Sequence of chain 1.C:
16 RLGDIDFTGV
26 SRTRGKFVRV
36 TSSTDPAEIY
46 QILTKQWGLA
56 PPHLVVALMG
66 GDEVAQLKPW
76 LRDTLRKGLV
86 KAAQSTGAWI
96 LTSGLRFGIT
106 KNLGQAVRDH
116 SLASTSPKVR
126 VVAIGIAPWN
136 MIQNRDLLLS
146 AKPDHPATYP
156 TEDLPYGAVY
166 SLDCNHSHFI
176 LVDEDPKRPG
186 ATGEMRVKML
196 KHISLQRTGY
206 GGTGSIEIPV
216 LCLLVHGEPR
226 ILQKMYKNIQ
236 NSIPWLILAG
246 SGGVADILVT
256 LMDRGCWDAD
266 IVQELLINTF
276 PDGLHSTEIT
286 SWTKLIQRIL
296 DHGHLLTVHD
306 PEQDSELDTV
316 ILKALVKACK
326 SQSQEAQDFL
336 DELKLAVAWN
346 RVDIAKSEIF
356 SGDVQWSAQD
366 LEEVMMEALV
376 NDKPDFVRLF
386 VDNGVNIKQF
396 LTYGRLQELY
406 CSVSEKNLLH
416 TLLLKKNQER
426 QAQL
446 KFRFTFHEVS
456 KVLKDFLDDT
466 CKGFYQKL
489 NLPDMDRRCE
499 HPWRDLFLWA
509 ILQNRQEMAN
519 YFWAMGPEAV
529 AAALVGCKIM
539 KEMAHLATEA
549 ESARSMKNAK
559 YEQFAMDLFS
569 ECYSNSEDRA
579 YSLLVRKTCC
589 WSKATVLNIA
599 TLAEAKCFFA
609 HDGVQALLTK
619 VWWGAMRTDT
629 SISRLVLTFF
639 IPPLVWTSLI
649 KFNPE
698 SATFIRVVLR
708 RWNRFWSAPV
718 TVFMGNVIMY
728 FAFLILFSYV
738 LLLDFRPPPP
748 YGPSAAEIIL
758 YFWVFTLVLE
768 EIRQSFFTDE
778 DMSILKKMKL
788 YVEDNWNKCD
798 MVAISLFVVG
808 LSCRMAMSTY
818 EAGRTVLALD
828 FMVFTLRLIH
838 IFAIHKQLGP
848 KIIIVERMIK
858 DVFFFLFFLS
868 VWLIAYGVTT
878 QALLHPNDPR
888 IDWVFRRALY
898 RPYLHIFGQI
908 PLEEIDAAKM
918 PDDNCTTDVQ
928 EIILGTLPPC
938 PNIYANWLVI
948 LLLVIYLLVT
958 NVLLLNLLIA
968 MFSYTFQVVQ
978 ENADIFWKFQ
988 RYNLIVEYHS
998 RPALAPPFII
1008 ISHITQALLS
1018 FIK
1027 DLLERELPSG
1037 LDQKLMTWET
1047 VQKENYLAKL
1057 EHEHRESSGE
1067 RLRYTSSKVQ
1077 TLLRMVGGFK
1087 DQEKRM

Binding-site contacts:
Ligand atom O8 contacts residue ALA914 of chain 1.C at 3.7 Å.
Ligand atom C26 contacts residue LEU948 of chain 1.C at 3.5 Å (hydrophobic).
Ligand atom O10 contacts residue ALA915 of chain 1.C at 2.7 Å (h-bond).
Ligand atom C3 contacts residue VAL951 of chain 1.C at 4.0 Å (hydrophobic).
Ligand atom C16 contacts residue TRP944 of chain 1.C at 3.3 Å (hydrophobic).
Ligand atom O5 contacts residue ILE940 of chain 1.C at 4.1 Å.
Ligand atom O5 contacts residue ALA914 of chain 1.C at 4.0 Å.
Ligand atom C11 contacts residue ASP889 of chain 1.D at 3.8 Å.
Ligand atom C32 contacts residue TRP890 of chain 1.D at 3.6 Å (hydrophobic).
Ligand atom C11 contacts residue ARG893 of chain 1.D at 3.8 Å.
Ligand atom C2 contacts residue TYR900 of chain 1.D at 3.7 Å (hydrophobic).
Ligand atom O12 contacts residue TRP890 of chain 1.D at 3.1 Å (h-bond).
Ligand atom C26 contacts residue YUV1 of chain 1.P at 3.8 Å.
Ligand atom C10 contacts residue PHE892 of chain 1.D at 3.9 Å (hydrophobic).
Ligand atom C39 contacts residue ALA915 of chain 1.C at 4.1 Å (hydrophobic).
Ligand atom C18 contacts residue ILE947 of chain 1.C at 3.7 Å (hydrophobic).
Ligand atom C42 contacts residue MET917 of chain 1.C at 3.3 Å (hydrophobic).
Ligand atom C6 contacts residue YUV1 of chain 1.P at 4.0 Å.
Ligand atom C13 contacts residue ARG893 of chain 1.D at 3.9 Å.
Ligand atom C12 contacts residue YUV1 of chain 1.P at 4.0 Å.
Ligand atom O3 contacts residue ASP889 of chain 1.D at 3.5 Å (salt-bridge).
Ligand atom C7 contacts residue LEU896 of chain 1.D at 4.0 Å (hydrophobic).
Ligand atom C23 contacts residue VAL951 of chain 1.C at 4.1 Å (hydrophobic).
Ligand atom C32 contacts residue ASP889 of chain 1.D at 3.8 Å.
Ligand atom O13 contacts residue TRP890 of chain 1.D at 3.2 Å (h-bond).
Ligand atom C36 contacts residue ALA914 of chain 1.C at 3.4 Å (hydrophobic).
Ligand atom C15 contacts residue TRP944 of chain 1.C at 3.4 Å (hydrophobic).
Ligand atom C27 contacts residue ASP889 of chain 1.D at 3.6 Å.
Ligand atom O13 contacts residue ASP889 of chain 1.D at 2.8 Å (salt-bridge).
Ligand atom O8 contacts residue MET917 of chain 1.C at 2.0 Å (h-bond).
Ligand atom C5 contacts residue YUV1 of chain 1.P at 3.7 Å.
Ligand atom C33 contacts residue TRP890 of chain 1.D at 3.9 Å (hydrophobic).
Ligand atom O contacts residue YUV1 of chain 1.P at 3.1 Å.
Ligand atom C11 contacts residue YUV1 of chain 1.P at 3.9 Å.
Ligand atom O1 contacts residue LEU896 of chain 1.D at 3.8 Å.
Ligand atom C27 contacts residue YUV1 of chain 1.P at 3.6 Å.
Ligand atom C42 contacts residue ALA914 of chain 1.C at 3.2 Å (hydrophobic).
Ligand atom C42 contacts residue ALA915 of chain 1.C at 3.6 Å (hydrophobic).
Ligand atom C14 contacts residue YUV1 of chain 1.P at 3.6 Å.
Ligand atom C contacts residue LEU870 of chain 1.D at 3.7 Å (hydrophobic).

Sequence of chain 1.D:
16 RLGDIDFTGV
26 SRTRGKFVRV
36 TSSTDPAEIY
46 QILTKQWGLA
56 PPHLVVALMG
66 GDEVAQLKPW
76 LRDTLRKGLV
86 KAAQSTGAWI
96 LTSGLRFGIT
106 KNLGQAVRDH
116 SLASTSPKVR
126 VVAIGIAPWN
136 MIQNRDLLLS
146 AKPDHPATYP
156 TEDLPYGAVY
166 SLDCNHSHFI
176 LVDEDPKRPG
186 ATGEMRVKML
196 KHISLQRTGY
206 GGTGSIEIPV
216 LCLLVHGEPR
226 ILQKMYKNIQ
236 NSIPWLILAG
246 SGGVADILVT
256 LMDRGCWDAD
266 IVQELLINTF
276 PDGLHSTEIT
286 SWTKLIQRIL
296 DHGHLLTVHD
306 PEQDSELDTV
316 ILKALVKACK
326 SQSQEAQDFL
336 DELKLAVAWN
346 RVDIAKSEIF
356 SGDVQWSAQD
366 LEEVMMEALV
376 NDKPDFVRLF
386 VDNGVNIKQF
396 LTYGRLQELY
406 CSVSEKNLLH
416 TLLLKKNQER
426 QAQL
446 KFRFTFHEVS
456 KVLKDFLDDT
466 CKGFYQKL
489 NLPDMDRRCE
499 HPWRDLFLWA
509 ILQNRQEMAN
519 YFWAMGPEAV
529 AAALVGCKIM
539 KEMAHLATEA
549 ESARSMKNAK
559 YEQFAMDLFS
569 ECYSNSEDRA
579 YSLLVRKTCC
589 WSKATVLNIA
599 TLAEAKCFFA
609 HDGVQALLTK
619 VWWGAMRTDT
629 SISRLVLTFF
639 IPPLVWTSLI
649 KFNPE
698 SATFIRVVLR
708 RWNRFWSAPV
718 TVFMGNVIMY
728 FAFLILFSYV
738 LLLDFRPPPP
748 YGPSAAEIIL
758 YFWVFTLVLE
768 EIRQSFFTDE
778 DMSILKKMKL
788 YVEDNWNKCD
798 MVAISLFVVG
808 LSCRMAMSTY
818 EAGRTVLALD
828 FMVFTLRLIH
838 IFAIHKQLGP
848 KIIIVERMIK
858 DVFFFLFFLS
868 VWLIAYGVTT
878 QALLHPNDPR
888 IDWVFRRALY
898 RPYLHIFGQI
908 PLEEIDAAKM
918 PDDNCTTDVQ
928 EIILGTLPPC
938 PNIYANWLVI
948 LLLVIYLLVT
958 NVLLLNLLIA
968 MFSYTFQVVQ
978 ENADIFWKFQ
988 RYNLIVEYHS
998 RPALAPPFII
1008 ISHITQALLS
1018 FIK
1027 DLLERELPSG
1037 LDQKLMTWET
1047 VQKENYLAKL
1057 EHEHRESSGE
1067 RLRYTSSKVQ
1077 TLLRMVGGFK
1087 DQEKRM

The protein below binds the small molecule below.
Small molecule (SMILES): C[C@@H]1CC[C@@]2(OC1)O[C@H]1C[C@H]3[C@@H]4CC=C5C[C@@H](OCC[C@H](CO)CO[C@@H]6O[C@H](CO)[C@@H](O[C@H]7O[C@H](CO)[C@@H](O)[C@H](O)[C@H]7O)[C@H](O)[C@H]6O)CC[C@]5(C)[C@H]4CC[C@]3(C)[C@H]1[C@@H]2C